Sequence of chain 1.A:
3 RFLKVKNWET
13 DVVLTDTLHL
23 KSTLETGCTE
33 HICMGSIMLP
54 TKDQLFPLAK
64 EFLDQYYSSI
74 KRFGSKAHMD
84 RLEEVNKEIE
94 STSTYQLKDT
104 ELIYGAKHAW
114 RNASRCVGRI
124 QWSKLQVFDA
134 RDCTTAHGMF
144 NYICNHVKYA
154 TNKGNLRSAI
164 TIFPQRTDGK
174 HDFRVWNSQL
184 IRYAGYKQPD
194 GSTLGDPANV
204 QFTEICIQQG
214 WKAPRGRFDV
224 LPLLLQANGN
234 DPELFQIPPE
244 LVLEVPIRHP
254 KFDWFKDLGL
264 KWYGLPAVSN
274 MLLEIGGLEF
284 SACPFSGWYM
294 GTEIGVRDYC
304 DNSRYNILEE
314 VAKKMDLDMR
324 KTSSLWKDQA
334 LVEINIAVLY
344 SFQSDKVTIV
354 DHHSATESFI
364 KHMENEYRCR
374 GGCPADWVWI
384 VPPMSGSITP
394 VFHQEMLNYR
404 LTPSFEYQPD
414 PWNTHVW

Binding-site contacts:
Ligand atom C14 contacts residue VAL271 of chain 1.A at 3.7 Å (hydrophobic).
Ligand atom C09 contacts residue GLU296 of chain 1.A at 3.6 Å.
Ligand atom N02 contacts residue HEM1 of chain 1.C at 3.2 Å.
Ligand atom C04 contacts residue PRO269 of chain 1.A at 3.9 Å (hydrophobic).
Ligand atom F13 contacts residue PHE288 of chain 1.A at 3.4 Å.
Ligand atom C14 contacts residue HEM1 of chain 1.C at 3.6 Å.
Ligand atom C07 contacts residue PHE288 of chain 1.A at 3.7 Å (hydrophobic).
Ligand atom C06 contacts residue GLU296 of chain 1.A at 3.5 Å.
Ligand atom C07 contacts residue HEM1 of chain 1.C at 3.6 Å.
Ligand atom C05 contacts residue VAL271 of chain 1.A at 3.7 Å (hydrophobic).
Ligand atom F13 contacts residue MET274 of chain 1.A at 3.3 Å.
Ligand atom C26 contacts residue TRP382 of chain 1.A at 3.8 Å (hydrophobic).
Ligand atom C02 contacts residue HEM1 of chain 1.C at 3.5 Å.
Ligand atom C13 contacts residue HEM1 of chain 1.C at 3.3 Å.
Ligand atom C23 contacts residue TYR410 of chain 1.A at 3.6 Å (hydrophobic).
Ligand atom N01 contacts residue GLU296 of chain 1.A at 2.7 Å (salt-bridge).
Ligand atom C12 contacts residue HEM1 of chain 1.C at 3.4 Å.
Ligand atom C03 contacts residue HEM1 of chain 1.C at 3.3 Å.
Ligand atom C11 contacts residue HEM1 of chain 1.C at 3.6 Å.
Ligand atom C07 contacts residue GLY290 of chain 1.A at 3.6 Å.
Ligand atom C07 contacts residue PRO269 of chain 1.A at 3.6 Å (hydrophobic).
Ligand atom C03 contacts residue PRO269 of chain 1.A at 3.7 Å (hydrophobic).
Ligand atom C14 contacts residue MET274 of chain 1.A at 3.8 Å (hydrophobic).
Ligand atom C13 contacts residue VAL271 of chain 1.A at 3.5 Å (hydrophobic).
Ligand atom C07 contacts residue SER289 of chain 1.A at 3.8 Å.
Ligand atom C16 contacts residue HEM1 of chain 1.C at 3.5 Å.
Ligand atom C02 contacts residue TRP291 of chain 1.A at 3.8 Å (hydrophobic).
Ligand atom F13 contacts residue HEM1 of chain 1.C at 3.0 Å.
Ligand atom C17 contacts residue TYR410 of chain 1.A at 3.8 Å (hydrophobic).
Ligand atom C12 contacts residue VAL271 of chain 1.A at 3.5 Å (hydrophobic).
Ligand atom N02 contacts residue GLU296 of chain 1.A at 2.8 Å (salt-bridge).
Ligand atom N02 contacts residue TRP291 of chain 1.A at 2.7 Å (h-bond).
Ligand atom C11 contacts residue VAL271 of chain 1.A at 3.7 Å (hydrophobic).
Ligand atom C08 contacts residue GLU296 of chain 1.A at 3.4 Å.
Ligand atom N02 contacts residue TYR292 of chain 1.A at 3.7 Å.
Ligand atom C09 contacts residue HEM1 of chain 1.C at 3.2 Å.
Ligand atom C22 contacts residue TYR410 of chain 1.A at 3.6 Å (hydrophobic).
Ligand atom C02 contacts residue GLU296 of chain 1.A at 3.6 Å.
Ligand atom C26 contacts residue H4B1 of chain 1.D at 3.1 Å.
Ligand atom C02 contacts residue PRO269 of chain 1.A at 3.7 Å (hydrophobic).

A small-molecule ligand and the protein it binds are described below.
Small molecule (SMILES): Cc1cc(N)nc(CCc2cc(F)cc(CC[C@H]3CCCN3C)c2)c1